Sequence of chain 1.A:
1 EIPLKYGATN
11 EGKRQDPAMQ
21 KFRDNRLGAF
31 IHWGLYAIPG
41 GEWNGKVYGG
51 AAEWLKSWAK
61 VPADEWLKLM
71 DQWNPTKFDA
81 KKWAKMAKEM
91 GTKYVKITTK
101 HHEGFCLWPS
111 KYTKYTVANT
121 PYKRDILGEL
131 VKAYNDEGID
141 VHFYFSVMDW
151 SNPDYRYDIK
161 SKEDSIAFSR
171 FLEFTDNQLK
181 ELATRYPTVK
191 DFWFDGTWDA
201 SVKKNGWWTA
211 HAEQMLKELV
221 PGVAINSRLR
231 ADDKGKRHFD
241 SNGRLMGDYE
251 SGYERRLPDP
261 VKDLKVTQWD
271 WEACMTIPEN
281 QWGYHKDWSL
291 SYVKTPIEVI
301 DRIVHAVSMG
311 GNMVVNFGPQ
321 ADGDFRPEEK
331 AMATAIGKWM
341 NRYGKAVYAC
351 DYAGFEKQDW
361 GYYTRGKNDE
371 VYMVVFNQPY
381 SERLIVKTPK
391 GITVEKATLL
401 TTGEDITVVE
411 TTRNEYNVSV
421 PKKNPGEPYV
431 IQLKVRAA

Binding-site contacts:
Ligand atom OAD contacts residue TRP54 of chain 1.A at 3.3 Å (h-bond).
Ligand atom CAG contacts residue TRP282 of chain 1.A at 3.8 Å (hydrophobic).
Ligand atom OAP contacts residue GOL1 of chain 1.H at 3.9 Å.
Ligand atom OAC contacts residue HIS32 of chain 1.A at 2.7 Å (h-bond).
Ligand atom CAI contacts residue ARG228 of chain 1.A at 3.3 Å.
Ligand atom CAQ contacts residue GOL1 of chain 1.H at 4.1 Å.
Ligand atom CAN contacts residue TRP54 of chain 1.A at 3.8 Å (hydrophobic).
Ligand atom CAA contacts residue ASP195 of chain 1.A at 4.1 Å.
Ligand atom OAD contacts residue GLU53 of chain 1.A at 2.5 Å (salt-bridge).
Ligand atom OAD contacts residue GOL1 of chain 1.H at 4.1 Å.
Ligand atom CAG contacts residue GLU53 of chain 1.A at 3.2 Å.
Ligand atom CAF contacts residue ASP195 of chain 1.A at 3.9 Å.
Ligand atom CAI contacts residue ASP195 of chain 1.A at 3.2 Å.
Ligand atom CAA contacts residue HIS32 of chain 1.A at 3.5 Å.
Ligand atom OAC contacts residue HIS101 of chain 1.A at 2.8 Å (h-bond).
Ligand atom CAN contacts residue TRP198 of chain 1.A at 3.4 Å (hydrophobic).
Ligand atom CAF contacts residue GLU254 of chain 1.A at 4.0 Å.
Ligand atom CAB contacts residue TRP282 of chain 1.A at 3.8 Å (hydrophobic).
Ligand atom CAF contacts residue TRP282 of chain 1.A at 3.7 Å (hydrophobic).
Ligand atom CAK contacts residue GOL1 of chain 1.H at 3.4 Å.
Ligand atom CAB contacts residue TRP193 of chain 1.A at 3.9 Å (hydrophobic).
Ligand atom CAO contacts residue TRP54 of chain 1.A at 3.8 Å (hydrophobic).
Ligand atom CAO contacts residue TRP198 of chain 1.A at 3.6 Å (hydrophobic).
Ligand atom CAO contacts residue HIS102 of chain 1.A at 3.8 Å.
Ligand atom CAM contacts residue GOL1 of chain 1.H at 3.8 Å.
Ligand atom CAA contacts residue HIS101 of chain 1.A at 4.0 Å.
Ligand atom CAI contacts residue GLU254 of chain 1.A at 3.6 Å.
Ligand atom OAD contacts residue HIS101 of chain 1.A at 3.3 Å (h-bond).
Ligand atom CAA contacts residue GLU53 of chain 1.A at 4.0 Å.
Ligand atom OAC contacts residue ASP195 of chain 1.A at 3.4 Å (salt-bridge).
Ligand atom CAL contacts residue GOL1 of chain 1.H at 3.4 Å.
Ligand atom CAE contacts residue ASP195 of chain 1.A at 3.3 Å.
Ligand atom CAG contacts residue HIS101 of chain 1.A at 4.1 Å.
Ligand atom CAJ contacts residue TRP54 of chain 1.A at 3.9 Å (hydrophobic).
Ligand atom CAK contacts residue GLU254 of chain 1.A at 3.7 Å.
Ligand atom CAG contacts residue GOL1 of chain 1.H at 4.0 Å.
Ligand atom NAH contacts residue ASP195 of chain 1.A at 2.8 Å (salt-bridge).
Ligand atom CAL contacts residue GLU254 of chain 1.A at 4.1 Å.
Ligand atom OAC contacts residue TYR144 of chain 1.A at 3.6 Å.
Ligand atom CAA contacts residue TRP282 of chain 1.A at 3.7 Å (hydrophobic).

The small molecule below binds the protein below.
Small molecule (SMILES): COc1ccc([C@H]2[C@H](O)[C@H](O)[C@H](C)N2C)cc1